Sequence of chain 1.A:
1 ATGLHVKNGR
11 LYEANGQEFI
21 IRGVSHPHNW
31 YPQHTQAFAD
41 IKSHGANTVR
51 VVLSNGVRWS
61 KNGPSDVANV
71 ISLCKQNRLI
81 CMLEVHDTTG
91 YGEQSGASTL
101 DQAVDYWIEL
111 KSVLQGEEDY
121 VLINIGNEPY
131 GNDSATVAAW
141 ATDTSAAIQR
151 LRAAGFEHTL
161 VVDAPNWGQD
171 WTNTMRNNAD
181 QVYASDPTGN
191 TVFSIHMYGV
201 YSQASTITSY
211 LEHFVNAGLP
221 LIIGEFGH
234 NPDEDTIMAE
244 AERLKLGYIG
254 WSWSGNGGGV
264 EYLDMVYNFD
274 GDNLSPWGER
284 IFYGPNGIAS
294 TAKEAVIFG

A small-molecule ligand and the protein it binds are described below.
Small molecule (SMILES): OC[C@H]1O[C@@H](O[C@H]2[C@H](O)[C@H](O)[C@H](O[C@H]3[C@H](O)[C@H](O)CO[C@@H]3CO)O[C@@H]2CO)[C@@H](O)[C@@H](O)[C@@H]1O

Binding-site contacts:
Ligand atom O6 contacts residue TYR31 of chain 1.A at 4.0 Å.
Ligand atom O3 contacts residue ASN259 of chain 1.A at 3.8 Å.
Ligand atom O3 contacts residue TRP59 of chain 1.A at 3.0 Å (h-bond).
Ligand atom C3 contacts residue GLY260 of chain 1.A at 3.7 Å.
Ligand atom O6 contacts residue TRP59 of chain 1.A at 4.4 Å.
Ligand atom O2 contacts residue TRP30 of chain 1.A at 3.1 Å (h-bond).
Ligand atom C3 contacts residue TRP59 of chain 1.A at 3.6 Å (hydrophobic).
Ligand atom O5 contacts residue TRP30 of chain 1.A at 4.3 Å.
Ligand atom C6 contacts residue HIS86 of chain 1.A at 3.8 Å.
Ligand atom C5 contacts residue TRP30 of chain 1.A at 4.0 Å (hydrophobic).
Ligand atom C1 contacts residue ASN259 of chain 1.A at 4.5 Å.
Ligand atom C6 contacts residue GLY260 of chain 1.A at 4.3 Å.
Ligand atom C2 contacts residue TRP30 of chain 1.A at 3.8 Å (hydrophobic).
Ligand atom O2 contacts residue GLY260 of chain 1.A at 4.3 Å.
Ligand atom O2 contacts residue VAL263 of chain 1.A at 4.4 Å.
Ligand atom O6 contacts residue HIS86 of chain 1.A at 3.3 Å (h-bond).
Ligand atom C6 contacts residue TYR31 of chain 1.A at 3.5 Å (hydrophobic).
Ligand atom O6 contacts residue GLY258 of chain 1.A at 4.3 Å.
Ligand atom O2 contacts residue ASN259 of chain 1.A at 2.7 Å (h-bond).
Ligand atom O4 contacts residue TRP30 of chain 1.A at 3.7 Å.
Ligand atom C6 contacts residue TRP30 of chain 1.A at 3.7 Å (hydrophobic).
Ligand atom O2 contacts residue TRP254 of chain 1.A at 3.5 Å.
Ligand atom C2 contacts residue GLY260 of chain 1.A at 3.7 Å.
Ligand atom C6 contacts residue GLY258 of chain 1.A at 3.6 Å.
Ligand atom O6 contacts residue GLY260 of chain 1.A at 4.1 Å.
Ligand atom C1 contacts residue VAL263 of chain 1.A at 4.3 Å (hydrophobic).
Ligand atom C4 contacts residue TRP30 of chain 1.A at 4.1 Å (hydrophobic).
Ligand atom C3 contacts residue TRP30 of chain 1.A at 3.7 Å (hydrophobic).
Ligand atom C6 contacts residue TRP59 of chain 1.A at 4.3 Å (hydrophobic).
Ligand atom O4 contacts residue TRP30 of chain 1.A at 4.3 Å.
Ligand atom O3 contacts residue TRP30 of chain 1.A at 4.1 Å.
Ligand atom O3 contacts residue GLY260 of chain 1.A at 2.8 Å (h-bond).
Ligand atom C2 contacts residue TRP59 of chain 1.A at 3.7 Å (hydrophobic).
Ligand atom C2 contacts residue VAL263 of chain 1.A at 4.0 Å (hydrophobic).
Ligand atom C2 contacts residue ASN259 of chain 1.A at 3.5 Å.
Ligand atom O3 contacts residue GLY258 of chain 1.A at 4.4 Å.
Ligand atom O3 contacts residue GLY261 of chain 1.A at 4.3 Å.
Ligand atom O5 contacts residue TRP254 of chain 1.A at 4.5 Å.
Ligand atom C4 contacts residue TRP30 of chain 1.A at 4.3 Å (hydrophobic).
Ligand atom C1 contacts residue TRP30 of chain 1.A at 4.0 Å (hydrophobic).